Sequence of chain 39.A:
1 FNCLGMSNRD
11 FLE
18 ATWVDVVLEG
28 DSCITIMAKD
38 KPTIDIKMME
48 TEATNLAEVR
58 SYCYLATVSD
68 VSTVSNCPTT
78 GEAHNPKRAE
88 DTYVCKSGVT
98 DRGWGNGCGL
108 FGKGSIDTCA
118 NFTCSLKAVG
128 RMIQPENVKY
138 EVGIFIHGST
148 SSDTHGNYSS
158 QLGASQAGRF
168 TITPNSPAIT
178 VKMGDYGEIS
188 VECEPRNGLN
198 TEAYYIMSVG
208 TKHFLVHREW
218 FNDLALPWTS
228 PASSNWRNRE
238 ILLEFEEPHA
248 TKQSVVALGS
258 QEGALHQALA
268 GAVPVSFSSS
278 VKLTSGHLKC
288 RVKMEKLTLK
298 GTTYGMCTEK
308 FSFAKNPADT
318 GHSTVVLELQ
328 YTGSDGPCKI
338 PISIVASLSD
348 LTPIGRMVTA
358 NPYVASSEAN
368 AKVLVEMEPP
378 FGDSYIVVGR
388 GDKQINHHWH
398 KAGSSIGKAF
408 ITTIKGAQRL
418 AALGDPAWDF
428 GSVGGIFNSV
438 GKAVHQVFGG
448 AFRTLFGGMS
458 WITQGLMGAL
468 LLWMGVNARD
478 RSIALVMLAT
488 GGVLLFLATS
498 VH

A protein and the small-molecule ligand that binds it are described below.
Small molecule (SMILES): CC(=O)N[C@@H]1[C@@H](O)[C@H](O)[C@@H](CO)O[C@H]1O

Binding-site contacts:
Ligand atom O7 contacts residue ASN154 of chain 39.A at 3.8 Å.
Ligand atom C4 contacts residue ASN154 of chain 39.A at 4.2 Å.
Ligand atom O5 contacts residue ASN154 of chain 39.A at 2.4 Å (h-bond).
Ligand atom C8 contacts residue ASN154 of chain 39.A at 4.2 Å.
Ligand atom C5 contacts residue ASN154 of chain 39.A at 3.7 Å.
Ligand atom C2 contacts residue ASN154 of chain 39.A at 2.5 Å.
Ligand atom C7 contacts residue ASN154 of chain 39.A at 3.5 Å.
Ligand atom C1 contacts residue ASN154 of chain 39.A at 1.4 Å.
Ligand atom N2 contacts residue ASN154 of chain 39.A at 2.9 Å (h-bond).
Ligand atom C1 contacts residue SER156 of chain 39.A at 4.3 Å.
Ligand atom C3 contacts residue ASN154 of chain 39.A at 3.8 Å.